Sequence of chain 2.D:
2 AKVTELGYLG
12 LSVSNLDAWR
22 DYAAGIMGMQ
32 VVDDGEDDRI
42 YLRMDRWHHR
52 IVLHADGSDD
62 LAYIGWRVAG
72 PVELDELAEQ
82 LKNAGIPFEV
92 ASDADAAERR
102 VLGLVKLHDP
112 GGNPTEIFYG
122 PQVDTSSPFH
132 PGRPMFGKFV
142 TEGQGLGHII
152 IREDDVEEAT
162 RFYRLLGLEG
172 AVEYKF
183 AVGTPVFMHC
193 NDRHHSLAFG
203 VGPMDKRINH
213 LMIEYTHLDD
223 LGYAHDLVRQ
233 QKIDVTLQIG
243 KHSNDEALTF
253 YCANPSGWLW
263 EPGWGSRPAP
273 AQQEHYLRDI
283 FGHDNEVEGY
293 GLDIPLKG

A protein and the small-molecule ligand that binds it are described below.
Small molecule (SMILES): Cc1cccc(O)c1O

Binding-site contacts:
Ligand atom CA1 contacts residue TYR175 of chain 2.D at 4.3 Å (hydrophobic).
Ligand atom CA3 contacts residue TYR253 of chain 2.D at 3.7 Å (hydrophobic).
Ligand atom OA2 contacts residue HIS244 of chain 2.D at 3.6 Å.
Ligand atom OA2 contacts residue HIS149 of chain 2.D at 4.4 Å.
Ligand atom OA1 contacts residue HIS197 of chain 2.D at 3.6 Å (h-bond).
Ligand atom CA1 contacts residue PHE189 of chain 2.D at 3.2 Å (hydrophobic).
Ligand atom CA5 contacts residue LEU298 of chain 2.D at 4.0 Å (hydrophobic).
Ligand atom CA5 contacts residue TYR175 of chain 2.D at 3.8 Å (hydrophobic).
Ligand atom CA6 contacts residue TYR175 of chain 2.D at 3.2 Å (hydrophobic).
Ligand atom CA1 contacts residue HIS244 of chain 2.D at 3.5 Å.
Ligand atom CA5 contacts residue ASP281 of chain 2.D at 4.5 Å.
Ligand atom CA4 contacts residue LEU298 of chain 2.D at 3.9 Å (hydrophobic).
Ligand atom CB3 contacts residue TYR253 of chain 2.D at 3.2 Å (hydrophobic).
Ligand atom OA1 contacts residue PHE189 of chain 2.D at 2.9 Å.
Ligand atom OA2 contacts residue FE1 of chain 2.L at 2.6 Å.
Ligand atom CB3 contacts residue LEU294 of chain 2.D at 3.9 Å (hydrophobic).
Ligand atom CA6 contacts residue PHE189 of chain 2.D at 3.4 Å (hydrophobic).
Ligand atom CA6 contacts residue ASN246 of chain 2.D at 3.9 Å.
Ligand atom OA2 contacts residue ILE151 of chain 2.D at 4.2 Å.
Ligand atom OA2 contacts residue PHE189 of chain 2.D at 4.1 Å.
Ligand atom OA2 contacts residue TYR253 of chain 2.D at 3.1 Å (h-bond).
Ligand atom OA2 contacts residue HIS212 of chain 2.D at 3.7 Å.
Ligand atom CA4 contacts residue HIS244 of chain 2.D at 3.4 Å.
Ligand atom CA5 contacts residue HIS244 of chain 2.D at 3.7 Å.
Ligand atom CB3 contacts residue ILE151 of chain 2.D at 4.2 Å (hydrophobic).
Ligand atom CA2 contacts residue PHE189 of chain 2.D at 4.0 Å (hydrophobic).
Ligand atom CB3 contacts residue HIS244 of chain 2.D at 3.7 Å.
Ligand atom OA1 contacts residue ASN246 of chain 2.D at 2.9 Å (h-bond).
Ligand atom CA2 contacts residue TYR253 of chain 2.D at 3.6 Å (hydrophobic).
Ligand atom CA2 contacts residue FE1 of chain 2.L at 3.9 Å.
Ligand atom CA5 contacts residue PHE189 of chain 2.D at 4.1 Å (hydrophobic).
Ligand atom CA2 contacts residue HIS244 of chain 2.D at 3.3 Å.
Ligand atom CA1 contacts residue ASN246 of chain 2.D at 3.9 Å.
Ligand atom OA1 contacts residue HIS244 of chain 2.D at 3.8 Å.
Ligand atom CA3 contacts residue HIS244 of chain 2.D at 3.3 Å.
Ligand atom CA6 contacts residue HIS244 of chain 2.D at 3.8 Å.
Ligand atom CB3 contacts residue HIS212 of chain 2.D at 4.1 Å.
Ligand atom CA5 contacts residue PHE177 of chain 2.D at 4.5 Å (hydrophobic).